Sequence of chain 6.D:
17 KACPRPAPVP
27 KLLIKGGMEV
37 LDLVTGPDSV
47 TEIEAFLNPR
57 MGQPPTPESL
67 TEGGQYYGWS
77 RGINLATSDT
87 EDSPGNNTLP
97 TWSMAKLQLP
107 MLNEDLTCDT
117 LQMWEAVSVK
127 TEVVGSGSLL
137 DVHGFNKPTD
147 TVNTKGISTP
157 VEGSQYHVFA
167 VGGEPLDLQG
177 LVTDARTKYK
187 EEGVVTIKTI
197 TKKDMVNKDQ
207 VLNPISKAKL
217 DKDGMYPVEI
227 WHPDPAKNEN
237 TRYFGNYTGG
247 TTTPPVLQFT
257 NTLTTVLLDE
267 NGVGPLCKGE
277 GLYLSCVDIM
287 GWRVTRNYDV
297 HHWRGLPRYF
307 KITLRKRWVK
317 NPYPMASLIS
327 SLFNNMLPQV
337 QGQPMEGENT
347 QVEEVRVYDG

This protein binds this small molecule.
Small molecule (SMILES): CC(=O)N[C@@H]1[C@@H](O[C@@H]2O[C@H](CO)[C@H](O)[C@H](O[C@]3(C(=O)O)C[C@H](O)[C@@H](NC(C)=O)[C@H]([C@H](O)[C@H](O)CO)O3)[C@H]2O)[C@H](O)[C@@H](CO[C@]2(C(=O)O)C[C@H](O)[C@@H](NC(C)=O)[C@H]([C@H](O)[C@H](O)CO)O2)O[C@H]1O

Binding-site contacts:
Ligand atom O8 contacts residue TYR72 of chain 6.C at 4.0 Å.
Ligand atom O1B contacts residue ARG77 of chain 6.C at 3.1 Å (salt-bridge).
Ligand atom O10 contacts residue ASN293 of chain 6.C at 4.5 Å.
Ligand atom C10 contacts residue TYR72 of chain 6.C at 4.0 Å (hydrophobic).
Ligand atom C1 contacts residue GLY78 of chain 6.C at 4.0 Å.
Ligand atom C3 contacts residue HIS298 of chain 6.C at 4.0 Å.
Ligand atom C1 contacts residue ARG77 of chain 6.C at 3.4 Å.
Ligand atom O1B contacts residue TYR72 of chain 6.C at 4.2 Å.
Ligand atom N5 contacts residue TYR72 of chain 6.C at 2.9 Å (h-bond).
Ligand atom O1A contacts residue TYR72 of chain 6.C at 4.0 Å.
Ligand atom O8 contacts residue ARG77 of chain 6.C at 3.5 Å (salt-bridge).
Ligand atom C7 contacts residue TYR72 of chain 6.C at 4.3 Å (hydrophobic).
Ligand atom O4 contacts residue GLY78 of chain 6.C at 3.4 Å.
Ligand atom C6 contacts residue ASN93 of chain 6.C at 3.9 Å.
Ligand atom C3 contacts residue GLY78 of chain 6.C at 4.1 Å.
Ligand atom O6 contacts residue ASN93 of chain 6.C at 4.3 Å.
Ligand atom O3 contacts residue GLY78 of chain 6.C at 3.5 Å.
Ligand atom C8 contacts residue ARG77 of chain 6.C at 4.4 Å.
Ligand atom O4 contacts residue TYR72 of chain 6.C at 4.0 Å.
Ligand atom O4 contacts residue THR291 of chain 6.C at 3.9 Å.
Ligand atom O1A contacts residue GLY78 of chain 6.C at 3.1 Å (h-bond).
Ligand atom C2 contacts residue GLY78 of chain 6.C at 4.0 Å.
Ligand atom C3 contacts residue GLY78 of chain 6.C at 3.8 Å.
Ligand atom C6 contacts residue TYR72 of chain 6.C at 3.7 Å (hydrophobic).
Ligand atom C5 contacts residue TYR72 of chain 6.C at 3.5 Å (hydrophobic).
Ligand atom C4 contacts residue GLY78 of chain 6.C at 3.5 Å.
Ligand atom O1A contacts residue ARG77 of chain 6.C at 2.9 Å (salt-bridge).
Ligand atom O4 contacts residue ILE79 of chain 6.C at 3.9 Å.
Ligand atom C11 contacts residue ASP85 of chain 6.D at 4.0 Å.
Ligand atom O4 contacts residue HIS298 of chain 6.C at 3.1 Å (h-bond).
Ligand atom O1B contacts residue SER89 of chain 6.C at 4.4 Å.
Ligand atom C4 contacts residue TYR72 of chain 6.C at 3.5 Å (hydrophobic).
Ligand atom C11 contacts residue TYR72 of chain 6.C at 4.2 Å (hydrophobic).
Ligand atom O4 contacts residue ASN80 of chain 6.C at 4.4 Å.
Ligand atom C1 contacts residue TYR72 of chain 6.C at 4.3 Å (hydrophobic).
Ligand atom C4 contacts residue HIS298 of chain 6.C at 3.9 Å.
Ligand atom C3 contacts residue ARG77 of chain 6.C at 4.3 Å.

Sequence of chain 6.C:
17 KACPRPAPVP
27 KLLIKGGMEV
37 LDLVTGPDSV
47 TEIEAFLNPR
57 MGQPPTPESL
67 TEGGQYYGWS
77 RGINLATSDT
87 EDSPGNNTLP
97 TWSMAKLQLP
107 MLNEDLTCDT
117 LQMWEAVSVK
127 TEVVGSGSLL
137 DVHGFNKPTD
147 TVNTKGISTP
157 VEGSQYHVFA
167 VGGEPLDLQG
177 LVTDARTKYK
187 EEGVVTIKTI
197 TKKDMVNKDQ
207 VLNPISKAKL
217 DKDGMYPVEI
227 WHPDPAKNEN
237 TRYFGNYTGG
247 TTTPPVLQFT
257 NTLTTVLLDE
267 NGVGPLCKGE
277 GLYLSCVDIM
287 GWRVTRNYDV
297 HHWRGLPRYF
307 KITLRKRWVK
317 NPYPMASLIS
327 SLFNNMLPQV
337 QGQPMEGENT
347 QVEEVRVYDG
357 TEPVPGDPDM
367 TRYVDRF